Sequence of chain 1.C:
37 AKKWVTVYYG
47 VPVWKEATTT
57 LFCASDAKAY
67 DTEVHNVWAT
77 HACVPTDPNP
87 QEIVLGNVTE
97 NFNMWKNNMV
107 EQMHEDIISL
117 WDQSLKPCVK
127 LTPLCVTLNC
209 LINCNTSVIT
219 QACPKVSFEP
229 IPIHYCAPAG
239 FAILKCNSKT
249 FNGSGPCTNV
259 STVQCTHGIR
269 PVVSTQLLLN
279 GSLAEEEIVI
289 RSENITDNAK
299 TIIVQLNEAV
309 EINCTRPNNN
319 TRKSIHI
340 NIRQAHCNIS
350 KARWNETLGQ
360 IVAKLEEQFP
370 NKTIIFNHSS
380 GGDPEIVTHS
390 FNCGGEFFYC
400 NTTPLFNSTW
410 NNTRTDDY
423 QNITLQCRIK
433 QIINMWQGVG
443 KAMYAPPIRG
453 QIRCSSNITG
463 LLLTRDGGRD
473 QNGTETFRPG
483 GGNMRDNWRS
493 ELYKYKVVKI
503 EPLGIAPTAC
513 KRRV

Binding-site contacts:
Ligand atom C8 contacts residue ILE374 of chain 1.C at 3.5 Å (hydrophobic).
Ligand atom C2 contacts residue ASN376 of chain 1.C at 2.4 Å.
Ligand atom C6 contacts residue ARG480 of chain 1.C at 4.1 Å.
Ligand atom C4 contacts residue ASN376 of chain 1.C at 4.2 Å.
Ligand atom O7 contacts residue ILE374 of chain 1.C at 3.7 Å.
Ligand atom C7 contacts residue ILE374 of chain 1.C at 3.9 Å (hydrophobic).
Ligand atom C3 contacts residue ASN376 of chain 1.C at 3.6 Å.
Ligand atom C5 contacts residue ASN376 of chain 1.C at 3.6 Å.
Ligand atom O5 contacts residue ASN376 of chain 1.C at 2.4 Å (h-bond).
Ligand atom C7 contacts residue ASN376 of chain 1.C at 3.4 Å.
Ligand atom O7 contacts residue ASN376 of chain 1.C at 3.7 Å.
Ligand atom O5 contacts residue ARG480 of chain 1.C at 3.0 Å (salt-bridge).
Ligand atom O6 contacts residue ARG480 of chain 1.C at 3.5 Å (salt-bridge).
Ligand atom C5 contacts residue ARG480 of chain 1.C at 4.2 Å.
Ligand atom C8 contacts residue ASN376 of chain 1.C at 4.4 Å.
Ligand atom N2 contacts residue ASN376 of chain 1.C at 2.7 Å (h-bond).
Ligand atom C1 contacts residue ASN376 of chain 1.C at 1.4 Å.
Ligand atom C1 contacts residue ARG480 of chain 1.C at 3.9 Å.

A small-molecule ligand and the protein it binds are described below.
Small molecule (SMILES): CC(=O)N[C@H]1[C@H](O[C@H]2[C@H](O)[C@@H](NC(C)=O)CO[C@@H]2CO)O[C@H](CO)[C@@H](O[C@@H]2O[C@H](CO)[C@@H](O)[C@H](O[C@H]3O[C@H](CO)[C@@H](O)[C@H](O)[C@@H]3O)[C@@H]2O)[C@@H]1O